Binding-site contacts:
Ligand atom C2 contacts residue ASN244 of chain 1.C at 2.5 Å.
Ligand atom C8 contacts residue ASN244 of chain 1.C at 4.2 Å.
Ligand atom C6 contacts residue THR246 of chain 1.C at 3.9 Å.
Ligand atom O6 contacts residue THR246 of chain 1.C at 4.4 Å.
Ligand atom C1 contacts residue ASN244 of chain 1.C at 1.4 Å.
Ligand atom C7 contacts residue ASN244 of chain 1.C at 3.7 Å.
Ligand atom C4 contacts residue ASN244 of chain 1.C at 4.2 Å.
Ligand atom C5 contacts residue THR246 of chain 1.C at 3.3 Å.
Ligand atom C3 contacts residue ASN244 of chain 1.C at 3.8 Å.
Ligand atom O5 contacts residue ASN247 of chain 1.C at 4.1 Å.
Ligand atom C5 contacts residue ASN244 of chain 1.C at 3.7 Å.
Ligand atom N2 contacts residue ASN244 of chain 1.C at 2.9 Å (h-bond).
Ligand atom C1 contacts residue THR246 of chain 1.C at 3.3 Å.
Ligand atom O5 contacts residue THR246 of chain 1.C at 3.1 Å (h-bond).
Ligand atom O5 contacts residue ASN244 of chain 1.C at 2.4 Å (h-bond).

Sequence of chain 1.C:
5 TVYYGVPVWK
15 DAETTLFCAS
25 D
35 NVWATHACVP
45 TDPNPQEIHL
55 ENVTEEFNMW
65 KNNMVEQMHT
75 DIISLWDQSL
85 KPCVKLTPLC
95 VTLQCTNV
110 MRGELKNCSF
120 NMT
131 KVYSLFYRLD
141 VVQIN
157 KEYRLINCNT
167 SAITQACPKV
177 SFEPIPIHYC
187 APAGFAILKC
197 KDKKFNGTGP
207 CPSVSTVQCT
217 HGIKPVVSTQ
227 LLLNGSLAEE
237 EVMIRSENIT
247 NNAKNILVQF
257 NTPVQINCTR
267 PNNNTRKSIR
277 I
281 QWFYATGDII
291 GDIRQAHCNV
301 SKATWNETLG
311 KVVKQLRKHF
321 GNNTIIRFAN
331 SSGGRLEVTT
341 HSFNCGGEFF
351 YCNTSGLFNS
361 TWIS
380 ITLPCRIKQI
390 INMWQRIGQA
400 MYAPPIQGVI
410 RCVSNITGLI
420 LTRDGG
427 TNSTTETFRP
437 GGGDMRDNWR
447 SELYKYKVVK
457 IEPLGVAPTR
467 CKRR

The small molecule below binds the protein below.
Small molecule (SMILES): CC(=O)N[C@H]1[C@H](O[C@H]2[C@H](O)[C@@H](NC(C)=O)CO[C@@H]2CO)O[C@H](CO)[C@@H](O)[C@@H]1O